This small molecule binds to this protein.
Small molecule (SMILES): O=C(O)[C@H]1O[C@H](O[P](=O)(O)O[P](=O)(O)OC[C@H]2O[C@@H](n3ccc(=O)[nH]c3=O)[C@H](O)[C@@H]2O)[C@H](O)[C@@H](O)[C@@H]1O

Sequence of chain 1.C:
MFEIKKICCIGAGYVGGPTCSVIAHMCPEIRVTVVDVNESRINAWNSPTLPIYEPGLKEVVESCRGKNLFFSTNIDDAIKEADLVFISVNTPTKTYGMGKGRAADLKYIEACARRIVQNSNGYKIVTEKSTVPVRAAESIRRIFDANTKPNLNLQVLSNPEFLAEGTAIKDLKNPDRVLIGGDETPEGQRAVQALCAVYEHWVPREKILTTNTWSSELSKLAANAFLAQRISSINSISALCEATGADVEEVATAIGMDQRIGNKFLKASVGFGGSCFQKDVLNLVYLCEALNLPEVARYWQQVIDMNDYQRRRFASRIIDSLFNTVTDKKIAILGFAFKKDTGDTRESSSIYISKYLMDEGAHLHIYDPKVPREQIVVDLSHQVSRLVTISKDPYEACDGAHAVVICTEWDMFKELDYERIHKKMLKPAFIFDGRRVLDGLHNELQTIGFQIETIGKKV

Binding-site contacts:
Ligand atom O2B contacts residue GLU166 of chain 1.D at 2.9 Å (salt-bridge).
Ligand atom O2D contacts residue ARG443 of chain 1.D at 2.9 Å (salt-bridge).
Ligand atom C4' contacts residue LYS221 of chain 1.D at 3.2 Å.
Ligand atom C3D contacts residue PHE339 of chain 1.D at 3.4 Å (hydrophobic).
Ligand atom O3D contacts residue PHE339 of chain 1.D at 2.6 Å (h-bond).
Ligand atom O4D contacts residue PHE273 of chain 1.D at 3.3 Å.
Ligand atom O'P contacts residue NAD1 of chain 1.U at 3.3 Å.
Ligand atom O4D contacts residue ILE232 of chain 1.D at 3.5 Å.
Ligand atom O4' contacts residue NAD1 of chain 1.U at 3.3 Å.
Ligand atom O2 contacts residue ARG443 of chain 1.D at 3.5 Å (salt-bridge).
Ligand atom C4' contacts residue LEU164 of chain 1.D at 3.4 Å (hydrophobic).
Ligand atom O4' contacts residue LYS221 of chain 1.D at 2.8 Å (salt-bridge).
Ligand atom O2 contacts residue SER270 of chain 1.D at 2.7 Å (h-bond).
Ligand atom O1A contacts residue LYS340 of chain 1.D at 2.7 Å (salt-bridge).
Ligand atom O'Q contacts residue CYS277 of chain 1.D at 3.1 Å (h-bond).
Ligand atom O2A contacts residue PHE278 of chain 1.D at 3.5 Å.
Ligand atom C3' contacts residue PHE163 of chain 1.D at 3.5 Å (hydrophobic).
Ligand atom O1B contacts residue PHE339 of chain 1.D at 3.5 Å.
Ligand atom O4' contacts residue LEU164 of chain 1.D at 2.8 Å (h-bond).
Ligand atom O2B contacts residue PHE339 of chain 1.D at 3.4 Å.
Ligand atom O2A contacts residue PHE266 of chain 1.D at 3.1 Å.
Ligand atom O3' contacts residue PHE163 of chain 1.D at 2.8 Å (h-bond).
Ligand atom O3' contacts residue ARG261 of chain 1.C at 3.0 Å (salt-bridge).
Ligand atom O3B contacts residue ALA165 of chain 1.D at 3.4 Å.
Ligand atom C4 contacts residue LYS268 of chain 1.D at 3.5 Å.
Ligand atom O'P contacts residue LYS221 of chain 1.D at 2.7 Å (salt-bridge).
Ligand atom O'P contacts residue ASN225 of chain 1.D at 2.9 Å (h-bond).
Ligand atom O4' contacts residue PHE163 of chain 1.D at 3.1 Å.
Ligand atom O'Q contacts residue NAD1 of chain 1.U at 2.9 Å.
Ligand atom O4 contacts residue PHE266 of chain 1.D at 3.3 Å.
Ligand atom O2' contacts residue ARG261 of chain 1.C at 2.9 Å (salt-bridge).
Ligand atom N3 contacts residue LYS268 of chain 1.D at 2.7 Å (salt-bridge).
Ligand atom C4D contacts residue GLY274 of chain 1.D at 3.3 Å.
Ligand atom O3D contacts residue GLY274 of chain 1.D at 2.9 Å (h-bond).
Ligand atom O3A contacts residue LYS340 of chain 1.D at 3.3 Å (salt-bridge).
Ligand atom O4 contacts residue LYS268 of chain 1.D at 3.0 Å (salt-bridge).
Ligand atom C3' contacts residue LEU164 of chain 1.D at 3.4 Å (hydrophobic).
Ligand atom C6' contacts residue NAD1 of chain 1.U at 3.1 Å.
Ligand atom O2D contacts residue PHE339 of chain 1.D at 3.4 Å (h-bond).
Ligand atom O4' contacts residue GLU162 of chain 1.D at 3.3 Å (salt-bridge).

Sequence of chain 1.D:
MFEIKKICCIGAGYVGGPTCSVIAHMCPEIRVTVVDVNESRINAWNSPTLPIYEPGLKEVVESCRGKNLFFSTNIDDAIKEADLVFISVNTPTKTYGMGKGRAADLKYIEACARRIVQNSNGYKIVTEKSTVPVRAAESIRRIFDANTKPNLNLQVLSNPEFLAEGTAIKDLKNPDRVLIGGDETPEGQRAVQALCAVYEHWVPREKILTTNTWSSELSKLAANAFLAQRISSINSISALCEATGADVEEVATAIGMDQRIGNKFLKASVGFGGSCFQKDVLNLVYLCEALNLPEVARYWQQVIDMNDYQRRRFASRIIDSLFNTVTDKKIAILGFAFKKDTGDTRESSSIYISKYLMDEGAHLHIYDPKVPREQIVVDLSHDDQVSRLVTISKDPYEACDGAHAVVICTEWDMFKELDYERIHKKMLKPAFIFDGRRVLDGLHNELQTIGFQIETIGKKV